Sequence of chain 1.H:
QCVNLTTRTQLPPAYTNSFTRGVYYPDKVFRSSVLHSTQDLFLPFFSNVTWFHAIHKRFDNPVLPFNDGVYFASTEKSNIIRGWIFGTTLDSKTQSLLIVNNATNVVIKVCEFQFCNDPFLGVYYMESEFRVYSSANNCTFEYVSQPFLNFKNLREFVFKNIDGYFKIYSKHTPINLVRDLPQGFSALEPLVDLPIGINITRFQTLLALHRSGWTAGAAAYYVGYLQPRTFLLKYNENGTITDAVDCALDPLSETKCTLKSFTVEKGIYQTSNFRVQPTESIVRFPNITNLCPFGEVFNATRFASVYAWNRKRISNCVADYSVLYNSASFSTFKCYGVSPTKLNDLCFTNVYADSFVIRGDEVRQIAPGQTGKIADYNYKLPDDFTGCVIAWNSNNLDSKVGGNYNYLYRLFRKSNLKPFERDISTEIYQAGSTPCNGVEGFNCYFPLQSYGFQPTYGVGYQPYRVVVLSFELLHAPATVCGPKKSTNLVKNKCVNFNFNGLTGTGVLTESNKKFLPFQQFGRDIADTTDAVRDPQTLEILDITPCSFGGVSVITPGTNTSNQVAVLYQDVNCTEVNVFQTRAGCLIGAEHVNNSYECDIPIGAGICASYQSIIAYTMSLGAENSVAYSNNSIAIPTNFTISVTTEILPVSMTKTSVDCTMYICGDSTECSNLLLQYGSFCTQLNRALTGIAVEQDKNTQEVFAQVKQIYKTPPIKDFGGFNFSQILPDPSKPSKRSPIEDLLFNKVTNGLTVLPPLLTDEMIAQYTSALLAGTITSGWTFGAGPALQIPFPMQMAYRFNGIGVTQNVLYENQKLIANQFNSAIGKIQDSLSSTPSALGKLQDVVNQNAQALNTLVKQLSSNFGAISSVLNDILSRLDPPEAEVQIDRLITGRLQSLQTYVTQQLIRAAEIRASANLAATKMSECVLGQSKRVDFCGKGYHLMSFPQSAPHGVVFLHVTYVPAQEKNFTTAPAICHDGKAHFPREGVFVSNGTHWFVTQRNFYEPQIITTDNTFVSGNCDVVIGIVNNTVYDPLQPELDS

Binding-site contacts:
Ligand atom O5 contacts residue ASN282 of chain 1.I at 2.4 Å (h-bond).
Ligand atom C7 contacts residue ASN282 of chain 1.I at 3.5 Å.
Ligand atom C5 contacts residue ASN282 of chain 1.I at 3.7 Å.
Ligand atom O7 contacts residue ASN282 of chain 1.I at 3.8 Å.
Ligand atom C2 contacts residue GLU281 of chain 1.I at 3.7 Å.
Ligand atom C7 contacts residue ASN280 of chain 1.I at 3.7 Å.
Ligand atom C1 contacts residue ASN282 of chain 1.I at 1.4 Å.
Ligand atom N2 contacts residue GLU281 of chain 1.I at 2.8 Å (salt-bridge).
Ligand atom C3 contacts residue ASN282 of chain 1.I at 3.8 Å.
Ligand atom C8 contacts residue GLU281 of chain 1.I at 3.4 Å.
Ligand atom C3 contacts residue GLU281 of chain 1.I at 4.2 Å.
Ligand atom C2 contacts residue ASN282 of chain 1.I at 2.5 Å.
Ligand atom C1 contacts residue GLU281 of chain 1.I at 3.9 Å.
Ligand atom C7 contacts residue GLU281 of chain 1.I at 3.6 Å.
Ligand atom C8 contacts residue ASN280 of chain 1.I at 3.5 Å.
Ligand atom N2 contacts residue ASN282 of chain 1.I at 2.9 Å (h-bond).
Ligand atom O6 contacts residue ASN282 of chain 1.I at 4.1 Å.
Ligand atom N2 contacts residue ASN280 of chain 1.I at 4.2 Å.
Ligand atom O6 contacts residue LYS558 of chain 1.H at 4.4 Å.
Ligand atom C4 contacts residue ASN282 of chain 1.I at 4.2 Å.
Ligand atom O7 contacts residue ASN280 of chain 1.I at 3.9 Å.

The protein below binds the small molecule below.
Small molecule (SMILES): CC(=O)N[C@@H]1[C@@H](O)[C@H](O)[C@@H](CO)O[C@H]1O

Sequence of chain 1.I:
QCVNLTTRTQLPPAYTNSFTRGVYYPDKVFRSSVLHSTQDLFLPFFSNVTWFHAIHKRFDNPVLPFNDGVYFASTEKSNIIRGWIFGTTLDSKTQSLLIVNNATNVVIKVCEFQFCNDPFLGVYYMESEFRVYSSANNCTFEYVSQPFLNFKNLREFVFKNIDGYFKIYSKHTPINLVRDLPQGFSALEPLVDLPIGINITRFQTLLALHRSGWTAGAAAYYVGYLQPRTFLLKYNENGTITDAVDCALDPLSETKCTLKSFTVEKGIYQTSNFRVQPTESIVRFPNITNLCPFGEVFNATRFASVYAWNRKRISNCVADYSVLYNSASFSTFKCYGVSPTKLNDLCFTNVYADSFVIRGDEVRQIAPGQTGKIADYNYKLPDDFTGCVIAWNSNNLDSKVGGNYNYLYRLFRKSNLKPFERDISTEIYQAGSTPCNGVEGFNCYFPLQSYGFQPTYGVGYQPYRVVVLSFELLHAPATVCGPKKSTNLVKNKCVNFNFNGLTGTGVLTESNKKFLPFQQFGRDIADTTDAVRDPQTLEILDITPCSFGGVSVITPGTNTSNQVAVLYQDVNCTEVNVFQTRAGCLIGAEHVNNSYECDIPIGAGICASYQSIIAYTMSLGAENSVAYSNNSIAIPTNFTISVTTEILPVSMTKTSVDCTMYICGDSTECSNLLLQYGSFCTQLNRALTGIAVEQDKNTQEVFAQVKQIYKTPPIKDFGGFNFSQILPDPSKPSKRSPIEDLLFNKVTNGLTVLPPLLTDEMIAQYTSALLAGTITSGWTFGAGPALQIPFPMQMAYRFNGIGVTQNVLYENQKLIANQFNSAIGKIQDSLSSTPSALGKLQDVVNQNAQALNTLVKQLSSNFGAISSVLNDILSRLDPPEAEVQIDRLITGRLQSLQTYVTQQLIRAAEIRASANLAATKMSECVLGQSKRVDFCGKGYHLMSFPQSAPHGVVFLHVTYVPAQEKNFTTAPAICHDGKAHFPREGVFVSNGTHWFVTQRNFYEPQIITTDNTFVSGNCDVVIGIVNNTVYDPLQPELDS